Binding-site contacts:
Ligand atom C4 contacts residue ASN25 of chain 1.C at 4.2 Å.
Ligand atom C7 contacts residue ASN25 of chain 1.C at 3.5 Å.
Ligand atom C3 contacts residue ASN25 of chain 1.C at 3.7 Å.
Ligand atom C2 contacts residue ASN25 of chain 1.C at 2.4 Å.
Ligand atom N2 contacts residue ASN25 of chain 1.C at 2.9 Å (h-bond).
Ligand atom O5 contacts residue ASN25 of chain 1.C at 2.3 Å (h-bond).
Ligand atom C5 contacts residue ASN25 of chain 1.C at 3.6 Å.
Ligand atom C1 contacts residue ASN25 of chain 1.C at 1.4 Å.
Ligand atom C8 contacts residue ASN25 of chain 1.C at 3.0 Å.
Ligand atom O7 contacts residue ASN25 of chain 1.C at 4.3 Å.
Ligand atom O7 contacts residue THR29 of chain 1.C at 4.4 Å.

A small-molecule ligand and the protein it binds are described below.
Small molecule (SMILES): CC(=O)N[C@H]1[C@H](O[C@H]2[C@H](O)[C@@H](NC(C)=O)CO[C@@H]2CO)O[C@H](CO)[C@@H](O[C@@H]2O[C@H](CO[C@H]3O[C@H](CO[C@H]4O[C@H](CO)[C@@H](O)[C@H](O)[C@@H]4O)[C@@H](O)[C@H](O[C@H]4O[C@H](CO)[C@@H](O)[C@H](O)[C@@H]4O)[C@@H]3O)[C@@H](O)[C@H](O[C@H]3O[C@H](CO)[C@@H](O)[C@H](O)[C@@H]3O)[C@@H]2O)[C@@H]1O

Sequence of chain 1.C:
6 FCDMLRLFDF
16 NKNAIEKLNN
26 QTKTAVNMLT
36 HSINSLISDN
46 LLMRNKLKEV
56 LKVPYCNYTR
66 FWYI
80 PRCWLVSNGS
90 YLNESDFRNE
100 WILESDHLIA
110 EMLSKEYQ